Sequence of chain 1.O:
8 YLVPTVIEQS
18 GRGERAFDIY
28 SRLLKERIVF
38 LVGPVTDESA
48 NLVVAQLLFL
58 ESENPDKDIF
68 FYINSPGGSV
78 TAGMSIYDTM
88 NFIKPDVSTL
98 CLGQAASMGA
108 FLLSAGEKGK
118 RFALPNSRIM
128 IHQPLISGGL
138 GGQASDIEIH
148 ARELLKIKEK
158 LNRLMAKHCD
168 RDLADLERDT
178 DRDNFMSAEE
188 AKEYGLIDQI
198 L

Binding-site contacts:
Ligand atom C8 contacts residue ARG29 of chain 1.P at 3.4 Å.
Ligand atom CA contacts residue PHE67 of chain 1.P at 3.5 Å (hydrophobic).
Ligand atom O contacts residue PHE89 of chain 1.O at 3.6 Å.
Ligand atom CG contacts residue LEU97 of chain 1.P at 3.9 Å (hydrophobic).
Ligand atom CE contacts residue ILE35 of chain 1.P at 3.9 Å (hydrophobic).
Ligand atom C2 contacts residue TYR69 of chain 1.P at 3.4 Å (hydrophobic).
Ligand atom CE2 contacts residue LEU55 of chain 1.O at 3.8 Å (hydrophobic).
Ligand atom CE1 contacts residue LEU121 of chain 1.P at 3.8 Å (hydrophobic).
Ligand atom CB contacts residue LEU97 of chain 1.P at 3.5 Å (hydrophobic).
Ligand atom CD1 contacts residue PHE89 of chain 1.O at 3.8 Å (hydrophobic).
Ligand atom N contacts residue PHE89 of chain 1.O at 3.8 Å.
Ligand atom CE1 contacts residue THR86 of chain 1.O at 3.9 Å.
Ligand atom CZ contacts residue LEU121 of chain 1.P at 3.8 Å (hydrophobic).
Ligand atom CB contacts residue LEU198 of chain 1.P at 3.7 Å (hydrophobic).
Ligand atom O contacts residue PHE67 of chain 1.P at 3.9 Å.
Ligand atom C1 contacts residue TYR69 of chain 1.P at 3.7 Å (hydrophobic).
Ligand atom C contacts residue PHE89 of chain 1.O at 3.9 Å (hydrophobic).
Ligand atom CD contacts residue TYR69 of chain 1.P at 3.6 Å (hydrophobic).
Ligand atom CM contacts residue LEU198 of chain 1.P at 3.5 Å (hydrophobic).
Ligand atom O contacts residue TYR69 of chain 1.P at 2.9 Å (h-bond).
Ligand atom CB contacts residue PHE67 of chain 1.P at 3.7 Å (hydrophobic).
Ligand atom CD1 contacts residue LEU121 of chain 1.P at 3.8 Å (hydrophobic).
Ligand atom C8 contacts residue SER59 of chain 1.O at 3.8 Å.
Ligand atom CE2 contacts residue TYR69 of chain 1.P at 3.7 Å (hydrophobic).
Ligand atom CB contacts residue PHE119 of chain 1.P at 3.8 Å (hydrophobic).
Ligand atom CE contacts residue GLU33 of chain 1.P at 3.8 Å.
Ligand atom N contacts residue TYR69 of chain 1.P at 3.0 Å (h-bond).
Ligand atom C8 contacts residue LEU30 of chain 1.P at 3.9 Å (hydrophobic).
Ligand atom CZ contacts residue THR86 of chain 1.O at 3.4 Å.
Ligand atom CA contacts residue PHE67 of chain 1.P at 3.5 Å (hydrophobic).
Ligand atom CB contacts residue SER95 of chain 1.P at 3.9 Å.
Ligand atom N contacts residue PHE67 of chain 1.P at 3.8 Å.
Ligand atom CA contacts residue PHE89 of chain 1.O at 3.7 Å (hydrophobic).
Ligand atom C contacts residue PHE67 of chain 1.P at 3.5 Å (hydrophobic).
Ligand atom O contacts residue PHE67 of chain 1.P at 3.8 Å.
Ligand atom C6 contacts residue GLU33 of chain 1.P at 3.8 Å.
Ligand atom C4 contacts residue ILE35 of chain 1.P at 3.6 Å (hydrophobic).
Ligand atom C7 contacts residue SER59 of chain 1.O at 3.2 Å.
Ligand atom CB contacts residue PHE67 of chain 1.P at 3.4 Å (hydrophobic).
Ligand atom CD2 contacts residue TYR69 of chain 1.P at 3.5 Å (hydrophobic).

A protein and the small-molecule ligand that binds it are described below.
Small molecule (SMILES): C/C=C/C=C/C=C/C(=O)N[C@@H](Cc1ccccc1)C(=O)N[C@H]1COC(=O)[C@@H]2C[C@@H](C)CN2C(=O)[C@H](C)NC(=O)[C@H](C)N(C)C(=O)[C@@H]2CCCN2C1=O

Sequence of chain 1.P:
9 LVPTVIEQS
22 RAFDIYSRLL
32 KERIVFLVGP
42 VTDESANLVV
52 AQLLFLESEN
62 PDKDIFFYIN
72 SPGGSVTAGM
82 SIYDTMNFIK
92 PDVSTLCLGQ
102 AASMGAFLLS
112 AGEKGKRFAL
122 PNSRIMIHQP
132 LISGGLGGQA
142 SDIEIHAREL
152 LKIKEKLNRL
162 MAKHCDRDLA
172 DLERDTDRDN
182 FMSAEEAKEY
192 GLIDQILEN